Sequence of chain 2.D:
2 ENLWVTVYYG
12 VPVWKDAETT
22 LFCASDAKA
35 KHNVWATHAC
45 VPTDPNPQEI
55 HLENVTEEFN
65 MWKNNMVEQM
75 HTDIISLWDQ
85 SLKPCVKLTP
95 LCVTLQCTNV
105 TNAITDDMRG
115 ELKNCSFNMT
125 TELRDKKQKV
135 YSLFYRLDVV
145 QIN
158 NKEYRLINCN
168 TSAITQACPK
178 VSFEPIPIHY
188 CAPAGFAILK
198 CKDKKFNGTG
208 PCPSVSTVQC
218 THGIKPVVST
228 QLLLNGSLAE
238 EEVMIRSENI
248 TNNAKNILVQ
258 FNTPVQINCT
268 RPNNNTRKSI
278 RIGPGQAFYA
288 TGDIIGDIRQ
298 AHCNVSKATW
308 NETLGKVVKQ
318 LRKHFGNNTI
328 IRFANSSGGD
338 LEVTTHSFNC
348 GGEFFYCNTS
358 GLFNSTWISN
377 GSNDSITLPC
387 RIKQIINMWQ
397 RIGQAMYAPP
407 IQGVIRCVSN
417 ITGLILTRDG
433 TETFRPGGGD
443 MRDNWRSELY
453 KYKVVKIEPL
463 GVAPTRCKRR

A small-molecule ligand and the protein it binds are described below.
Small molecule (SMILES): CC(=O)N[C@@H]1[C@@H](O)[C@H](O)[C@@H](CO)O[C@H]1O

Binding-site contacts:
Ligand atom C2 contacts residue SER357 of chain 2.D at 3.9 Å.
Ligand atom C3 contacts residue ASN332 of chain 2.D at 3.8 Å.
Ligand atom O7 contacts residue ASN332 of chain 2.D at 3.4 Å (h-bond).
Ligand atom N2 contacts residue NAG1 of chain 2.Y at 4.5 Å.
Ligand atom C2 contacts residue ASN332 of chain 2.D at 2.5 Å.
Ligand atom N2 contacts residue SER333 of chain 2.D at 4.1 Å.
Ligand atom C8 contacts residue SER333 of chain 2.D at 3.9 Å.
Ligand atom O7 contacts residue SER357 of chain 2.D at 3.3 Å (h-bond).
Ligand atom O5 contacts residue ASN332 of chain 2.D at 2.4 Å (h-bond).
Ligand atom C8 contacts residue NAG1 of chain 2.Y at 4.4 Å.
Ligand atom C3 contacts residue NAG1 of chain 2.Y at 4.2 Å.
Ligand atom N2 contacts residue SER357 of chain 2.D at 4.3 Å.
Ligand atom C4 contacts residue ASN332 of chain 2.D at 4.2 Å.
Ligand atom C8 contacts residue THR341 of chain 2.D at 4.2 Å.
Ligand atom C4 contacts residue NAG1 of chain 2.Y at 3.8 Å.
Ligand atom N2 contacts residue ASN332 of chain 2.D at 2.9 Å (h-bond).
Ligand atom C8 contacts residue ASN332 of chain 2.D at 4.5 Å.
Ligand atom C5 contacts residue ASN332 of chain 2.D at 3.7 Å.
Ligand atom C6 contacts residue NAG1 of chain 2.Y at 4.4 Å.
Ligand atom O6 contacts residue NAG1 of chain 2.Y at 3.3 Å (h-bond).
Ligand atom O5 contacts residue SER357 of chain 2.D at 3.9 Å.
Ligand atom C1 contacts residue SER357 of chain 2.D at 3.6 Å.
Ligand atom O3 contacts residue NAG1 of chain 2.Y at 3.3 Å (h-bond).
Ligand atom C2 contacts residue NAG1 of chain 2.Y at 4.1 Å.
Ligand atom C7 contacts residue ASN332 of chain 2.D at 3.4 Å.
Ligand atom O7 contacts residue ASN355 of chain 2.D at 3.8 Å.
Ligand atom C7 contacts residue SER333 of chain 2.D at 4.3 Å.
Ligand atom C7 contacts residue NAG1 of chain 2.Y at 3.8 Å.
Ligand atom C1 contacts residue ASN332 of chain 2.D at 1.4 Å.
Ligand atom O7 contacts residue NAG1 of chain 2.Y at 3.0 Å (h-bond).
Ligand atom O4 contacts residue NAG1 of chain 2.Y at 4.3 Å.
Ligand atom C7 contacts residue SER357 of chain 2.D at 4.1 Å.